Binding-site contacts:
Ligand atom O4 contacts residue GLY61 of chain 1.B at 3.3 Å.
Ligand atom O3 contacts residue GLN271 of chain 1.B at 3.0 Å (h-bond).
Ligand atom O4 contacts residue GLU231 of chain 1.B at 2.5 Å (salt-bridge).
Ligand atom C3 contacts residue GLU231 of chain 1.B at 3.4 Å.
Ligand atom O2P contacts residue GLY187 of chain 1.B at 3.3 Å.
Ligand atom O3 contacts residue GLU231 of chain 1.B at 2.7 Å (salt-bridge).
Ligand atom O3P contacts residue ARG36 of chain 1.B at 3.3 Å (salt-bridge).
Ligand atom P contacts residue G6P1 of chain 1.I at 0.0 Å.
Ligand atom C4 contacts residue G6P1 of chain 1.I at 0.6 Å.
Ligand atom O6 contacts residue G6P1 of chain 1.I at 0.0 Å (h-bond).
Ligand atom O4 contacts residue TYR105 of chain 1.B at 2.9 Å (h-bond).
Ligand atom C1 contacts residue G6P1 of chain 1.I at 0.3 Å.
Ligand atom O1P contacts residue SER39 of chain 1.B at 2.8 Å (h-bond).
Ligand atom O5 contacts residue G6P1 of chain 1.I at 0.1 Å (h-bond).
Ligand atom C2 contacts residue ASP208 of chain 1.B at 3.5 Å.
Ligand atom O2 contacts residue G6P1 of chain 1.I at 1.1 Å.
Ligand atom C6 contacts residue G6P1 of chain 1.I at 0.1 Å.
Ligand atom O1 contacts residue ILE188 of chain 1.B at 3.3 Å.
Ligand atom O2P contacts residue SER150 of chain 1.B at 2.8 Å (h-bond).
Ligand atom O3P contacts residue GLY187 of chain 1.B at 2.9 Å (h-bond).
Ligand atom O6 contacts residue ARG36 of chain 1.B at 3.3 Å (salt-bridge).
Ligand atom O3P contacts residue G6P1 of chain 1.I at 0.0 Å (h-bond).
Ligand atom O2P contacts residue GLY151 of chain 1.B at 3.3 Å (h-bond).
Ligand atom C3 contacts residue G6P1 of chain 1.I at 0.3 Å.
Ligand atom O2P contacts residue G6P1 of chain 1.I at 0.1 Å (h-bond).
Ligand atom C5 contacts residue G6P1 of chain 1.I at 0.1 Å.
Ligand atom O2 contacts residue HIS207 of chain 1.B at 3.2 Å (h-bond).
Ligand atom O1P contacts residue GLY151 of chain 1.B at 2.8 Å (h-bond).
Ligand atom O3 contacts residue TYR105 of chain 1.B at 3.3 Å (h-bond).
Ligand atom O3 contacts residue G6P1 of chain 1.I at 0.1 Å (h-bond).
Ligand atom C4 contacts residue TYR105 of chain 1.B at 3.4 Å (hydrophobic).
Ligand atom C6 contacts residue THR152 of chain 1.B at 3.5 Å.
Ligand atom O1P contacts residue G6P1 of chain 1.I at 0.0 Å (h-bond).
Ligand atom O1 contacts residue G6P1 of chain 1.I at 0.1 Å (h-bond).
Ligand atom C2 contacts residue G6P1 of chain 1.I at 0.3 Å.
Ligand atom O1 contacts residue ASP208 of chain 1.B at 2.8 Å (salt-bridge).
Ligand atom O2 contacts residue ASP208 of chain 1.B at 2.7 Å (salt-bridge).
Ligand atom O4 contacts residue G6P1 of chain 1.I at 0.1 Å (h-bond).
Ligand atom O2P contacts residue THR152 of chain 1.B at 2.6 Å (h-bond).
Ligand atom O3 contacts residue HIS207 of chain 1.B at 3.0 Å (h-bond).

This protein binds this small molecule.
Small molecule (SMILES): O=P(O)(O)OC[C@H]1O[C@H](O)[C@@H](O)[C@@H](O)[C@@H]1O

Sequence of chain 1.B:
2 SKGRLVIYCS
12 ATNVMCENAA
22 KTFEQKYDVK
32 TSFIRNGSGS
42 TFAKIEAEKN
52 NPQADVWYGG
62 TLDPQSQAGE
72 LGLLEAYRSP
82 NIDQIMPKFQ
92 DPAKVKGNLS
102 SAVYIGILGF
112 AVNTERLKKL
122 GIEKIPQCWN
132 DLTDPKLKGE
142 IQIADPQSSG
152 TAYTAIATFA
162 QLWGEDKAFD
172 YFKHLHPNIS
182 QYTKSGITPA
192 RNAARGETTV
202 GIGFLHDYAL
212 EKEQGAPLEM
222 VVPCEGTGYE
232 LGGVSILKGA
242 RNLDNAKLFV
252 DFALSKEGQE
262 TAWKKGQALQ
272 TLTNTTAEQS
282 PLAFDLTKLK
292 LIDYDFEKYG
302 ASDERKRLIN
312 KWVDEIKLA